Binding-site contacts:
Ligand atom N3A contacts residue ALA24 of chain 17.C at 3.8 Å.
Ligand atom C4A contacts residue ILE170 of chain 17.A at 3.9 Å (hydrophobic).
Ligand atom C6B contacts residue ILE183 of chain 17.A at 3.6 Å (hydrophobic).
Ligand atom C4B contacts residue TYR146 of chain 17.A at 3.7 Å (hydrophobic).
Ligand atom C2A contacts residue TYR146 of chain 17.A at 3.7 Å (hydrophobic).
Ligand atom C3C contacts residue LEU216 of chain 17.A at 3.7 Å (hydrophobic).
Ligand atom N3A contacts residue TYR146 of chain 17.A at 4.0 Å.
Ligand atom C4A contacts residue LEU14 of chain 18.C at 4.0 Å (hydrophobic).
Ligand atom O1B contacts residue ILE95 of chain 17.A at 3.6 Å.
Ligand atom C2C contacts residue LEU216 of chain 17.A at 3.7 Å (hydrophobic).
Ligand atom C4 contacts residue TYR192 of chain 17.A at 3.5 Å (hydrophobic).
Ligand atom C3C contacts residue TYR192 of chain 17.A at 4.0 Å (hydrophobic).
Ligand atom C5A contacts residue ILE170 of chain 17.A at 3.8 Å (hydrophobic).
Ligand atom C1B contacts residue ILE183 of chain 17.A at 4.0 Å (hydrophobic).
Ligand atom O1 contacts residue W711 of chain 17.F at 3.7 Å.
Ligand atom N2 contacts residue W711 of chain 17.F at 2.9 Å.
Ligand atom C1C contacts residue PHE115 of chain 17.A at 3.9 Å (hydrophobic).
Ligand atom C4A contacts residue ALA24 of chain 17.C at 4.0 Å (hydrophobic).
Ligand atom C2C contacts residue THR97 of chain 17.A at 3.9 Å.
Ligand atom C3B contacts residue ILE219 of chain 17.A at 3.8 Å (hydrophobic).
Ligand atom C1C contacts residue THR97 of chain 17.A at 3.9 Å.
Ligand atom C6B contacts residue TYR146 of chain 17.A at 3.8 Å (hydrophobic).
Ligand atom C4B contacts residue ILE183 of chain 17.A at 4.0 Å (hydrophobic).
Ligand atom C3 contacts residue W711 of chain 17.F at 3.3 Å.
Ligand atom C31 contacts residue LEU216 of chain 17.A at 3.4 Å (hydrophobic).
Ligand atom C5B contacts residue ILE183 of chain 17.A at 3.7 Å (hydrophobic).
Ligand atom C6C contacts residue ILE186 of chain 17.A at 3.9 Å (hydrophobic).
Ligand atom C31 contacts residue ASN214 of chain 17.A at 3.3 Å.
Ligand atom C5A contacts residue PRO168 of chain 17.A at 4.0 Å (hydrophobic).
Ligand atom C4A contacts residue MET181 of chain 17.A at 3.6 Å (hydrophobic).
Ligand atom O1A contacts residue PHE121 of chain 17.A at 4.0 Å.
Ligand atom N3A contacts residue MET181 of chain 17.A at 3.3 Å.
Ligand atom C31 contacts residue W711 of chain 17.F at 3.0 Å.
Ligand atom N2 contacts residue THR97 of chain 17.A at 3.7 Å.
Ligand atom C5B contacts residue TYR146 of chain 17.A at 3.4 Å (hydrophobic).
Ligand atom C4C contacts residue MET117 of chain 17.A at 3.9 Å (hydrophobic).
Ligand atom O1 contacts residue THR97 of chain 17.A at 3.4 Å (h-bond).
Ligand atom C5A contacts residue ILE144 of chain 17.A at 3.7 Å (hydrophobic).
Ligand atom C2A contacts residue MET181 of chain 17.A at 3.7 Å (hydrophobic).
Ligand atom C2B contacts residue ILE219 of chain 17.A at 3.8 Å (hydrophobic).

Sequence of chain 17.C:
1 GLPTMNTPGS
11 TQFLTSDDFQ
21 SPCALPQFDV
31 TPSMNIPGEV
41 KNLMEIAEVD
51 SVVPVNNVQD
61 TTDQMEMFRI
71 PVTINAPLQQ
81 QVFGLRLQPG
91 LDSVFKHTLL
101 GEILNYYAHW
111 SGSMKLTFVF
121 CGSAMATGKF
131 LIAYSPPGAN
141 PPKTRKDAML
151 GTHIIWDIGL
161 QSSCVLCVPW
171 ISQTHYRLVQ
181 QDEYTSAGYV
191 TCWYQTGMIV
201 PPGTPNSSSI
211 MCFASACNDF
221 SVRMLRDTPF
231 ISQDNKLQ

A small-molecule ligand and the protein it binds are described below.
Small molecule (SMILES): Cc1cc(CCCCCCCOc2ccc(C3=NCCO3)cc2)on1

Sequence of chain 17.A:
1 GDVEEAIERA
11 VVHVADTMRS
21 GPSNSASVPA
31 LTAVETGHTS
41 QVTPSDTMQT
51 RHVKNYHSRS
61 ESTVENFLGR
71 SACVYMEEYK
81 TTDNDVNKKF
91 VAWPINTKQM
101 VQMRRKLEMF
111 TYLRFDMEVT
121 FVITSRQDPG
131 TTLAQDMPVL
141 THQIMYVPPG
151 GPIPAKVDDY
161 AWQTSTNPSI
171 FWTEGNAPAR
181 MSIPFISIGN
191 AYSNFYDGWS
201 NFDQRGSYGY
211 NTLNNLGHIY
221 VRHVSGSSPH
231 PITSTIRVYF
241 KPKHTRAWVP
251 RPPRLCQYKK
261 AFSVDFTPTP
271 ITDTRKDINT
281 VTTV

Sequence of chain 18.C:
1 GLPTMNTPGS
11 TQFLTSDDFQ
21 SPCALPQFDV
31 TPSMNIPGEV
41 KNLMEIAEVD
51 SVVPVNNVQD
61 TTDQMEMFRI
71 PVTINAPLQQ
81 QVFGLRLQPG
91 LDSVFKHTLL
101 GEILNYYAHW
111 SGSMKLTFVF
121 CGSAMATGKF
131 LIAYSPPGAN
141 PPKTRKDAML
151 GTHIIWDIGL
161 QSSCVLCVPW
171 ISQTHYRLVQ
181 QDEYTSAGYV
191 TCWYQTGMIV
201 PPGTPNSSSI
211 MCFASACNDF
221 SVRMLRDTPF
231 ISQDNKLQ